Binding-site contacts:
Ligand atom O30 contacts residue ASN162 of chain 1.B at 3.4 Å (h-bond).
Ligand atom C25 contacts residue TRP170 of chain 1.B at 3.7 Å (hydrophobic).
Ligand atom C07 contacts residue TYR143 of chain 1.D at 3.6 Å (hydrophobic).
Ligand atom N28 contacts residue PHE163 of chain 1.B at 3.8 Å.
Ligand atom O29 contacts residue THR296 of chain 1.B at 3.0 Å (h-bond).
Ligand atom C27 contacts residue LEU166 of chain 1.B at 3.8 Å (hydrophobic).
Ligand atom C05 contacts residue LEU452 of chain 1.B at 3.9 Å (hydrophobic).
Ligand atom C13 contacts residue LEU166 of chain 1.B at 3.9 Å (hydrophobic).
Ligand atom C07 contacts residue ALA451 of chain 1.B at 3.8 Å (hydrophobic).
Ligand atom C19 contacts residue THR296 of chain 1.B at 3.7 Å.
Ligand atom O03 contacts residue ASN450 of chain 1.B at 3.8 Å.
Ligand atom C02 contacts residue ASN450 of chain 1.B at 3.4 Å.
Ligand atom C08 contacts residue ASN450 of chain 1.B at 3.8 Å.
Ligand atom C20 contacts residue PHE163 of chain 1.B at 3.5 Å (hydrophobic).
Ligand atom C26 contacts residue TRP170 of chain 1.B at 3.8 Å (hydrophobic).
Ligand atom S06 contacts residue LEU452 of chain 1.B at 3.3 Å (h-bond).
Ligand atom O30 contacts residue CYS295 of chain 1.B at 3.4 Å (h-bond).
Ligand atom C16 contacts residue ASN450 of chain 1.B at 3.5 Å.
Ligand atom C26 contacts residue MET167 of chain 1.B at 3.5 Å (hydrophobic).
Ligand atom C04 contacts residue ASN450 of chain 1.B at 3.6 Å.
Ligand atom N28 contacts residue CYS295 of chain 1.B at 3.6 Å (h-bond).
Ligand atom C25 contacts residue MET167 of chain 1.B at 3.5 Å (hydrophobic).
Ligand atom C22 contacts residue LEU452 of chain 1.B at 3.5 Å (hydrophobic).
Ligand atom C21 contacts residue LEU452 of chain 1.B at 3.7 Å (hydrophobic).
Ligand atom C19 contacts residue CYS294 of chain 1.B at 3.5 Å (hydrophobic).
Ligand atom O29 contacts residue CYS294 of chain 1.B at 3.3 Å.
Ligand atom O30 contacts residue PHE163 of chain 1.B at 3.6 Å.
Ligand atom C12 contacts residue LEU452 of chain 1.B at 3.8 Å (hydrophobic).
Ligand atom C15 contacts residue ASN450 of chain 1.B at 3.2 Å.
Ligand atom C19 contacts residue PHE163 of chain 1.B at 3.6 Å (hydrophobic).
Ligand atom C17 contacts residue LEU452 of chain 1.B at 3.8 Å (hydrophobic).
Ligand atom C27 contacts residue PHE163 of chain 1.B at 3.9 Å (hydrophobic).
Ligand atom N11 contacts residue LEU452 of chain 1.B at 3.9 Å.
Ligand atom C18 contacts residue PHE163 of chain 1.B at 3.7 Å (hydrophobic).
Ligand atom O30 contacts residue NAD1 of chain 1.G at 3.8 Å.
Ligand atom O29 contacts residue CYS295 of chain 1.B at 3.1 Å (h-bond).
Ligand atom C09 contacts residue LEU452 of chain 1.B at 3.7 Å (hydrophobic).
Ligand atom C18 contacts residue PHE289 of chain 1.B at 3.8 Å (hydrophobic).
Ligand atom S06 contacts residue ASN453 of chain 1.B at 3.9 Å.
Ligand atom C08 contacts residue TYR143 of chain 1.D at 3.7 Å (hydrophobic).

Sequence of chain 1.D:
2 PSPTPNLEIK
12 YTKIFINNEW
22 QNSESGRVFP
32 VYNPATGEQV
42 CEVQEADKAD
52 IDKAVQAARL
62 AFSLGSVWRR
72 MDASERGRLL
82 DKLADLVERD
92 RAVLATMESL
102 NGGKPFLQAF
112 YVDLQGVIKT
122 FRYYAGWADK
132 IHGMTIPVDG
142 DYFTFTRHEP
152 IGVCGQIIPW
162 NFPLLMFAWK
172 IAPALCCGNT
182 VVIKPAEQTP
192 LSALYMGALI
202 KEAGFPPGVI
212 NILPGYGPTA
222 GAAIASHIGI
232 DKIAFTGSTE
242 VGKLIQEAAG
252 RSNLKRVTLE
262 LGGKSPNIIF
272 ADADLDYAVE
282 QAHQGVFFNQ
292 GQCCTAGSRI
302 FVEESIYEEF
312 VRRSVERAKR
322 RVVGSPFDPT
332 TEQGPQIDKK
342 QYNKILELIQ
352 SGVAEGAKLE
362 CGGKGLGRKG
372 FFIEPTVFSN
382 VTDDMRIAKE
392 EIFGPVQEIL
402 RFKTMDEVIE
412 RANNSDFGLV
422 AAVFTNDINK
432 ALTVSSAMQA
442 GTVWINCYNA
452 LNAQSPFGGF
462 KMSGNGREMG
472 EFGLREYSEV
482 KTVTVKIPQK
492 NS

Sequence of chain 1.B:
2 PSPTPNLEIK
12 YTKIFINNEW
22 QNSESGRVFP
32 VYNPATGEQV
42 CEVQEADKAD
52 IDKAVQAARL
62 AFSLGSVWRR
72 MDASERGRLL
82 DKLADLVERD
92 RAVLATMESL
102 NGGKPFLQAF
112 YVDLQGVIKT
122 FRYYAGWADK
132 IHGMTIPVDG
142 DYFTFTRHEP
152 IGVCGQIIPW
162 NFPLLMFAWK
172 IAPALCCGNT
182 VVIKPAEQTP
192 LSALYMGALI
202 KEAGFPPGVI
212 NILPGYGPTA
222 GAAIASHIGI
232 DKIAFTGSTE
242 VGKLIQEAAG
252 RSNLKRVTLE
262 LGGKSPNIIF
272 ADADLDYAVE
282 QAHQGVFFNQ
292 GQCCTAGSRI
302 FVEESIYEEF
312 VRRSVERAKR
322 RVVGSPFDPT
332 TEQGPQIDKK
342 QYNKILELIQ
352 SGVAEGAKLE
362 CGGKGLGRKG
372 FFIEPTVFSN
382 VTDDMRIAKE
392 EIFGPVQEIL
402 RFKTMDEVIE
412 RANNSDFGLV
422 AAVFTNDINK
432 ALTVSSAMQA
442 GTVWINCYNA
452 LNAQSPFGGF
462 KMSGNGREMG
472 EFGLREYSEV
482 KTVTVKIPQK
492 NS

The small molecule below binds the protein below.
Small molecule (SMILES): CCOc1ccsc1C(=O)N1CCN(c2ccc([N+](=O)[O-])c(N3CCCC3)c2)CC1